Binding-site contacts:
Ligand atom C10 contacts residue HIS241 of chain 56.A at 3.6 Å.
Ligand atom C1 contacts residue TYR194 of chain 56.A at 4.2 Å (hydrophobic).
Ligand atom C8 contacts residue LEU103 of chain 56.A at 3.1 Å (hydrophobic).
Ligand atom C6 contacts residue THR102 of chain 56.A at 4.3 Å.
Ligand atom C21 contacts residue ILE220 of chain 56.A at 3.5 Å (hydrophobic).
Ligand atom N5 contacts residue MET217 of chain 56.A at 3.3 Å (h-bond).
Ligand atom N4 contacts residue TYR193 of chain 56.A at 3.5 Å.
Ligand atom C13 contacts residue ILE101 of chain 56.A at 3.4 Å (hydrophobic).
Ligand atom C14 contacts residue MET217 of chain 56.A at 3.9 Å (hydrophobic).
Ligand atom C17 contacts residue ILE220 of chain 56.A at 3.9 Å (hydrophobic).
Ligand atom C13 contacts residue THR102 of chain 56.A at 4.3 Å.
Ligand atom C14 contacts residue ILE101 of chain 56.A at 4.1 Å (hydrophobic).
Ligand atom C1 contacts residue MET195 of chain 56.A at 4.3 Å (hydrophobic).
Ligand atom C3 contacts residue TYR193 of chain 56.A at 3.8 Å (hydrophobic).
Ligand atom C1 contacts residue TYR193 of chain 56.A at 3.8 Å (hydrophobic).
Ligand atom C16 contacts residue TYR147 of chain 56.A at 4.3 Å (hydrophobic).
Ligand atom C3 contacts residue LEU103 of chain 56.A at 4.2 Å (hydrophobic).
Ligand atom C18 contacts residue PHE182 of chain 56.A at 4.0 Å (hydrophobic).
Ligand atom C21 contacts residue ILE101 of chain 56.A at 4.0 Å (hydrophobic).
Ligand atom C15 contacts residue ILE101 of chain 56.A at 4.1 Å (hydrophobic).
Ligand atom C10 contacts residue SER123 of chain 56.A at 4.2 Å.
Ligand atom C18 contacts residue ILE220 of chain 56.A at 4.3 Å (hydrophobic).
Ligand atom O2 contacts residue TYR193 of chain 56.A at 3.4 Å.
Ligand atom C21 contacts residue TYR147 of chain 56.A at 2.7 Å (hydrophobic).
Ligand atom C18 contacts residue ILE125 of chain 56.A at 4.2 Å (hydrophobic).
Ligand atom C7 contacts residue LEU103 of chain 56.A at 3.2 Å (hydrophobic).
Ligand atom C17 contacts residue ILE101 of chain 56.A at 3.8 Å (hydrophobic).
Ligand atom C3 contacts residue PHE121 of chain 56.A at 4.4 Å (hydrophobic).
Ligand atom C19 contacts residue ILE125 of chain 56.A at 3.2 Å (hydrophobic).
Ligand atom C14 contacts residue LEU187 of chain 56.A at 4.3 Å (hydrophobic).
Ligand atom O2 contacts residue MET195 of chain 56.A at 4.4 Å.
Ligand atom C8 contacts residue PHE121 of chain 56.A at 4.3 Å (hydrophobic).
Ligand atom C1 contacts residue ASN215 of chain 56.A at 3.6 Å.
Ligand atom C16 contacts residue ILE101 of chain 56.A at 3.5 Å (hydrophobic).
Ligand atom C17 contacts residue TYR147 of chain 56.A at 4.0 Å (hydrophobic).
Ligand atom N5 contacts residue TYR193 of chain 56.A at 4.0 Å.
Ligand atom C20 contacts residue ILE125 of chain 56.A at 3.4 Å (hydrophobic).
Ligand atom N4 contacts residue MET217 of chain 56.A at 3.3 Å.
Ligand atom C11 contacts residue HIS241 of chain 56.A at 3.7 Å.
Ligand atom C7 contacts residue THR102 of chain 56.A at 4.2 Å.

Sequence of chain 56.A:
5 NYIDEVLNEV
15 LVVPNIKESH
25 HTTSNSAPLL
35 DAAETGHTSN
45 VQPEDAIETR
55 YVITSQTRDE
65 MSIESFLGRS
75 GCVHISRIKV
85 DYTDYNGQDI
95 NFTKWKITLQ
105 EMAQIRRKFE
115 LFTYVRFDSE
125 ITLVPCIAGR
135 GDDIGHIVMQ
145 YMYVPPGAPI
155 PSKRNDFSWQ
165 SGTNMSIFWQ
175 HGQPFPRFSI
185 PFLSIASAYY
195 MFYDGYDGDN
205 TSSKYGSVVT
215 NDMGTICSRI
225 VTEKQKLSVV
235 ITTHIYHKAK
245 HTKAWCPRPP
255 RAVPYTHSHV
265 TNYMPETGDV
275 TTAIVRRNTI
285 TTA

This protein binds this small molecule.
Small molecule (SMILES): COc1ccc(N2CCN(c3cccc(C)c3)CC2)nn1